Sequence of chain 1.B:
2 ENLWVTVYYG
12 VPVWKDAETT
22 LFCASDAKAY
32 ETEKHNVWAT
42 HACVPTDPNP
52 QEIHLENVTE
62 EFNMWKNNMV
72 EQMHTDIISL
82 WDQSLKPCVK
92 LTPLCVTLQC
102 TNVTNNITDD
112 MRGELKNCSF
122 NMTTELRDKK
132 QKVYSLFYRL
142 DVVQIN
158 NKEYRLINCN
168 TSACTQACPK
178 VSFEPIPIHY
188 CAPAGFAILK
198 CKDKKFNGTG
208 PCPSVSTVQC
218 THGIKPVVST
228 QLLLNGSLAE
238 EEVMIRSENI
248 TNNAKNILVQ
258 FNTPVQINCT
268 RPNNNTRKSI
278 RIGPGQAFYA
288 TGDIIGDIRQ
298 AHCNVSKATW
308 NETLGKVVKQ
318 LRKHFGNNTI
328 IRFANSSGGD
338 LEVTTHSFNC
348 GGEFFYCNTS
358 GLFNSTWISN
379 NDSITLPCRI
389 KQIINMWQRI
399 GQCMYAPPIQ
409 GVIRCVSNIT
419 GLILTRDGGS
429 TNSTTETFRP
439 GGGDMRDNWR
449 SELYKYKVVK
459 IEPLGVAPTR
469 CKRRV

Binding-site contacts:
Ligand atom C3 contacts residue ASN122 of chain 1.B at 3.8 Å.
Ligand atom C1 contacts residue ASN122 of chain 1.B at 1.4 Å.
Ligand atom O7 contacts residue GLN100 of chain 1.B at 4.1 Å.
Ligand atom C8 contacts residue PHE121 of chain 1.B at 3.9 Å (hydrophobic).
Ligand atom C7 contacts residue ASN122 of chain 1.B at 3.9 Å.
Ligand atom C8 contacts residue LYS133 of chain 1.B at 4.4 Å.
Ligand atom C8 contacts residue ASN122 of chain 1.B at 4.2 Å.
Ligand atom C4 contacts residue ASN122 of chain 1.B at 4.2 Å.
Ligand atom N2 contacts residue LYS133 of chain 1.B at 4.5 Å.
Ligand atom C8 contacts residue GLN100 of chain 1.B at 3.5 Å.
Ligand atom O5 contacts residue ASN122 of chain 1.B at 2.4 Å (h-bond).
Ligand atom C8 contacts residue SER120 of chain 1.B at 3.6 Å.
Ligand atom N2 contacts residue ASN122 of chain 1.B at 2.9 Å (h-bond).
Ligand atom C7 contacts residue GLN100 of chain 1.B at 4.2 Å.
Ligand atom C2 contacts residue ASN122 of chain 1.B at 2.5 Å.
Ligand atom C5 contacts residue ASN122 of chain 1.B at 3.7 Å.
Ligand atom O7 contacts residue ASN122 of chain 1.B at 4.4 Å.

A protein and the small-molecule ligand that binds it are described below.
Small molecule (SMILES): CC(=O)N[C@@H]1[C@@H](O)[C@H](O)[C@@H](CO)O[C@H]1O